This small molecule binds to this protein.
Small molecule (SMILES): C=C(C)[C@]12C[C@@H](C)[C@@]34O[C@](Cc5ccccc5)(O[C@@H]1[C@@H]3C=C(COC(=O)Cc1ccc(O)c(OC)c1)C[C@]1(O)C(=O)C(C)=C[C@@H]41)O2

Sequence of chain 1.C:
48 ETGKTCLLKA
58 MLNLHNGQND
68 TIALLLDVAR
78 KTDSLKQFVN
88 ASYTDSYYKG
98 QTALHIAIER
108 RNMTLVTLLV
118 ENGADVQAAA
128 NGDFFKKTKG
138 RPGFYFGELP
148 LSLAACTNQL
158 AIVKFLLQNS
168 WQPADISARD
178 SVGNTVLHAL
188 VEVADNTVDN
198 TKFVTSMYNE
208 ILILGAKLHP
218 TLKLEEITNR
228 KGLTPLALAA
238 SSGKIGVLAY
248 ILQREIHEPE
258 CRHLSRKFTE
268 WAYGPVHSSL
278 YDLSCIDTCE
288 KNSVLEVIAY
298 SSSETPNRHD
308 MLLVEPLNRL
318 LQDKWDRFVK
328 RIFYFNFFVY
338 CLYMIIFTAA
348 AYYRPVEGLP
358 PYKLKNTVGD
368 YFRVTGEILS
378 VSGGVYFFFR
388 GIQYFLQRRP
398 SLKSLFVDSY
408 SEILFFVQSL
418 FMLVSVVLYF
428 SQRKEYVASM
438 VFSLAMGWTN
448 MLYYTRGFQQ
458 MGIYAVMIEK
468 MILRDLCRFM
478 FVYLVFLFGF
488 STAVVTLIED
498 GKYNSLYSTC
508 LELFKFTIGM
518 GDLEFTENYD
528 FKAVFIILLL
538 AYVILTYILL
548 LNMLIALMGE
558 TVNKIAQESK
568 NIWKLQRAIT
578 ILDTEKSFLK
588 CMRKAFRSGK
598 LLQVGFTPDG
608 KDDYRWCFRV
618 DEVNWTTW

Binding-site contacts:
Ligand atom CBD contacts residue LEU411 of chain 1.D at 3.3 Å (hydrophobic).
Ligand atom CBT contacts residue ASN447 of chain 1.D at 3.4 Å.
Ligand atom CBB contacts residue TYR407 of chain 1.D at 3.3 Å (hydrophobic).
Ligand atom CBA contacts residue MET443 of chain 1.D at 3.6 Å (hydrophobic).
Ligand atom OAF contacts residue THR446 of chain 1.D at 3.0 Å.
Ligand atom CBT contacts residue PHE412 of chain 1.D at 3.8 Å (hydrophobic).
Ligand atom CBC contacts residue THR446 of chain 1.D at 4.0 Å.
Ligand atom CBM contacts residue THR446 of chain 1.D at 3.9 Å.
Ligand atom OAG contacts residue TYR407 of chain 1.D at 3.2 Å.
Ligand atom CAP contacts residue LEU411 of chain 1.D at 3.5 Å (hydrophobic).
Ligand atom CBS contacts residue TYR407 of chain 1.D at 3.8 Å (hydrophobic).
Ligand atom OAE contacts residue PHE487 of chain 1.C at 3.8 Å.
Ligand atom CBF contacts residue ALA442 of chain 1.D at 4.0 Å (hydrophobic).
Ligand atom OAI contacts residue ARG453 of chain 1.D at 4.0 Å.
Ligand atom CAZ contacts residue MET443 of chain 1.D at 3.5 Å (hydrophobic).
Ligand atom CBS contacts residue SER408 of chain 1.D at 3.6 Å.
Ligand atom OAE contacts residue THR446 of chain 1.D at 3.0 Å (h-bond).
Ligand atom OAH contacts residue LEU411 of chain 1.D at 4.0 Å.
Ligand atom CBT contacts residue TYR450 of chain 1.D at 3.7 Å (hydrophobic).
Ligand atom CBJ contacts residue LEU473 of chain 1.D at 3.9 Å (hydrophobic).
Ligand atom CAR contacts residue MET443 of chain 1.D at 3.5 Å (hydrophobic).
Ligand atom CBQ contacts residue LEU411 of chain 1.D at 3.9 Å (hydrophobic).
Ligand atom CBQ contacts residue SER408 of chain 1.D at 3.9 Å.
Ligand atom CBK contacts residue THR446 of chain 1.D at 3.9 Å.
Ligand atom CBT contacts residue SER408 of chain 1.D at 3.9 Å.
Ligand atom OAG contacts residue LEU411 of chain 1.D at 4.0 Å.
Ligand atom CBT contacts residue LEU411 of chain 1.D at 3.9 Å (hydrophobic).
Ligand atom CAU contacts residue THR446 of chain 1.D at 3.4 Å.
Ligand atom OAH contacts residue TYR450 of chain 1.D at 3.8 Å.
Ligand atom CBL contacts residue ILE541 of chain 1.C at 3.8 Å (hydrophobic).
Ligand atom CBR contacts residue TYR407 of chain 1.D at 3.8 Å (hydrophobic).
Ligand atom OAI contacts residue GLU466 of chain 1.D at 3.3 Å (salt-bridge).
Ligand atom CAN contacts residue MET443 of chain 1.D at 3.8 Å (hydrophobic).
Ligand atom CBR contacts residue GLU466 of chain 1.D at 3.3 Å.
Ligand atom OAD contacts residue MET443 of chain 1.D at 2.4 Å (h-bond).
Ligand atom CBO contacts residue LEU411 of chain 1.D at 3.7 Å (hydrophobic).
Ligand atom OAH contacts residue SER408 of chain 1.D at 3.1 Å.
Ligand atom OAI contacts residue SER408 of chain 1.D at 2.5 Å (h-bond).
Ligand atom CBS contacts residue GLU466 of chain 1.D at 3.7 Å.
Ligand atom CBM contacts residue LEU449 of chain 1.D at 3.6 Å (hydrophobic).

Sequence of chain 1.D:
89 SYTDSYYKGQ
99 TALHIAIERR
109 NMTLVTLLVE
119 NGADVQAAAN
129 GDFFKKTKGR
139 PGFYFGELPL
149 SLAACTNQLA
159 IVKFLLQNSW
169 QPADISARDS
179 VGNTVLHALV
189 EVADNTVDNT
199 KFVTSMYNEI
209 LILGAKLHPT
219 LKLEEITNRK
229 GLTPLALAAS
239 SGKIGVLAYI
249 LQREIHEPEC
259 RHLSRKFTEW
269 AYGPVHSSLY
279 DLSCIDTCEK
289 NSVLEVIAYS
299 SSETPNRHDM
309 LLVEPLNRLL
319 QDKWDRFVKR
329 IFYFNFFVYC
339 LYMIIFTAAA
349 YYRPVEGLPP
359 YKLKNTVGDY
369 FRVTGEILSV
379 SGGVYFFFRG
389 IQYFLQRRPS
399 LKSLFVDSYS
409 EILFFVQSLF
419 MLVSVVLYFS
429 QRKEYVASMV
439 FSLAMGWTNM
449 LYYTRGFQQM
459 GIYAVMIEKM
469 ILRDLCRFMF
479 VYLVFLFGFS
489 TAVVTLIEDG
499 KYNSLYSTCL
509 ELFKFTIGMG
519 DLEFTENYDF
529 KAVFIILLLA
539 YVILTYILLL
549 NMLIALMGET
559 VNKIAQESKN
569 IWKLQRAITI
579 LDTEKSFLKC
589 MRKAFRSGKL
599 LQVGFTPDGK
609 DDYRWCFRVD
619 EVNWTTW